Sequence of chain 1.B:
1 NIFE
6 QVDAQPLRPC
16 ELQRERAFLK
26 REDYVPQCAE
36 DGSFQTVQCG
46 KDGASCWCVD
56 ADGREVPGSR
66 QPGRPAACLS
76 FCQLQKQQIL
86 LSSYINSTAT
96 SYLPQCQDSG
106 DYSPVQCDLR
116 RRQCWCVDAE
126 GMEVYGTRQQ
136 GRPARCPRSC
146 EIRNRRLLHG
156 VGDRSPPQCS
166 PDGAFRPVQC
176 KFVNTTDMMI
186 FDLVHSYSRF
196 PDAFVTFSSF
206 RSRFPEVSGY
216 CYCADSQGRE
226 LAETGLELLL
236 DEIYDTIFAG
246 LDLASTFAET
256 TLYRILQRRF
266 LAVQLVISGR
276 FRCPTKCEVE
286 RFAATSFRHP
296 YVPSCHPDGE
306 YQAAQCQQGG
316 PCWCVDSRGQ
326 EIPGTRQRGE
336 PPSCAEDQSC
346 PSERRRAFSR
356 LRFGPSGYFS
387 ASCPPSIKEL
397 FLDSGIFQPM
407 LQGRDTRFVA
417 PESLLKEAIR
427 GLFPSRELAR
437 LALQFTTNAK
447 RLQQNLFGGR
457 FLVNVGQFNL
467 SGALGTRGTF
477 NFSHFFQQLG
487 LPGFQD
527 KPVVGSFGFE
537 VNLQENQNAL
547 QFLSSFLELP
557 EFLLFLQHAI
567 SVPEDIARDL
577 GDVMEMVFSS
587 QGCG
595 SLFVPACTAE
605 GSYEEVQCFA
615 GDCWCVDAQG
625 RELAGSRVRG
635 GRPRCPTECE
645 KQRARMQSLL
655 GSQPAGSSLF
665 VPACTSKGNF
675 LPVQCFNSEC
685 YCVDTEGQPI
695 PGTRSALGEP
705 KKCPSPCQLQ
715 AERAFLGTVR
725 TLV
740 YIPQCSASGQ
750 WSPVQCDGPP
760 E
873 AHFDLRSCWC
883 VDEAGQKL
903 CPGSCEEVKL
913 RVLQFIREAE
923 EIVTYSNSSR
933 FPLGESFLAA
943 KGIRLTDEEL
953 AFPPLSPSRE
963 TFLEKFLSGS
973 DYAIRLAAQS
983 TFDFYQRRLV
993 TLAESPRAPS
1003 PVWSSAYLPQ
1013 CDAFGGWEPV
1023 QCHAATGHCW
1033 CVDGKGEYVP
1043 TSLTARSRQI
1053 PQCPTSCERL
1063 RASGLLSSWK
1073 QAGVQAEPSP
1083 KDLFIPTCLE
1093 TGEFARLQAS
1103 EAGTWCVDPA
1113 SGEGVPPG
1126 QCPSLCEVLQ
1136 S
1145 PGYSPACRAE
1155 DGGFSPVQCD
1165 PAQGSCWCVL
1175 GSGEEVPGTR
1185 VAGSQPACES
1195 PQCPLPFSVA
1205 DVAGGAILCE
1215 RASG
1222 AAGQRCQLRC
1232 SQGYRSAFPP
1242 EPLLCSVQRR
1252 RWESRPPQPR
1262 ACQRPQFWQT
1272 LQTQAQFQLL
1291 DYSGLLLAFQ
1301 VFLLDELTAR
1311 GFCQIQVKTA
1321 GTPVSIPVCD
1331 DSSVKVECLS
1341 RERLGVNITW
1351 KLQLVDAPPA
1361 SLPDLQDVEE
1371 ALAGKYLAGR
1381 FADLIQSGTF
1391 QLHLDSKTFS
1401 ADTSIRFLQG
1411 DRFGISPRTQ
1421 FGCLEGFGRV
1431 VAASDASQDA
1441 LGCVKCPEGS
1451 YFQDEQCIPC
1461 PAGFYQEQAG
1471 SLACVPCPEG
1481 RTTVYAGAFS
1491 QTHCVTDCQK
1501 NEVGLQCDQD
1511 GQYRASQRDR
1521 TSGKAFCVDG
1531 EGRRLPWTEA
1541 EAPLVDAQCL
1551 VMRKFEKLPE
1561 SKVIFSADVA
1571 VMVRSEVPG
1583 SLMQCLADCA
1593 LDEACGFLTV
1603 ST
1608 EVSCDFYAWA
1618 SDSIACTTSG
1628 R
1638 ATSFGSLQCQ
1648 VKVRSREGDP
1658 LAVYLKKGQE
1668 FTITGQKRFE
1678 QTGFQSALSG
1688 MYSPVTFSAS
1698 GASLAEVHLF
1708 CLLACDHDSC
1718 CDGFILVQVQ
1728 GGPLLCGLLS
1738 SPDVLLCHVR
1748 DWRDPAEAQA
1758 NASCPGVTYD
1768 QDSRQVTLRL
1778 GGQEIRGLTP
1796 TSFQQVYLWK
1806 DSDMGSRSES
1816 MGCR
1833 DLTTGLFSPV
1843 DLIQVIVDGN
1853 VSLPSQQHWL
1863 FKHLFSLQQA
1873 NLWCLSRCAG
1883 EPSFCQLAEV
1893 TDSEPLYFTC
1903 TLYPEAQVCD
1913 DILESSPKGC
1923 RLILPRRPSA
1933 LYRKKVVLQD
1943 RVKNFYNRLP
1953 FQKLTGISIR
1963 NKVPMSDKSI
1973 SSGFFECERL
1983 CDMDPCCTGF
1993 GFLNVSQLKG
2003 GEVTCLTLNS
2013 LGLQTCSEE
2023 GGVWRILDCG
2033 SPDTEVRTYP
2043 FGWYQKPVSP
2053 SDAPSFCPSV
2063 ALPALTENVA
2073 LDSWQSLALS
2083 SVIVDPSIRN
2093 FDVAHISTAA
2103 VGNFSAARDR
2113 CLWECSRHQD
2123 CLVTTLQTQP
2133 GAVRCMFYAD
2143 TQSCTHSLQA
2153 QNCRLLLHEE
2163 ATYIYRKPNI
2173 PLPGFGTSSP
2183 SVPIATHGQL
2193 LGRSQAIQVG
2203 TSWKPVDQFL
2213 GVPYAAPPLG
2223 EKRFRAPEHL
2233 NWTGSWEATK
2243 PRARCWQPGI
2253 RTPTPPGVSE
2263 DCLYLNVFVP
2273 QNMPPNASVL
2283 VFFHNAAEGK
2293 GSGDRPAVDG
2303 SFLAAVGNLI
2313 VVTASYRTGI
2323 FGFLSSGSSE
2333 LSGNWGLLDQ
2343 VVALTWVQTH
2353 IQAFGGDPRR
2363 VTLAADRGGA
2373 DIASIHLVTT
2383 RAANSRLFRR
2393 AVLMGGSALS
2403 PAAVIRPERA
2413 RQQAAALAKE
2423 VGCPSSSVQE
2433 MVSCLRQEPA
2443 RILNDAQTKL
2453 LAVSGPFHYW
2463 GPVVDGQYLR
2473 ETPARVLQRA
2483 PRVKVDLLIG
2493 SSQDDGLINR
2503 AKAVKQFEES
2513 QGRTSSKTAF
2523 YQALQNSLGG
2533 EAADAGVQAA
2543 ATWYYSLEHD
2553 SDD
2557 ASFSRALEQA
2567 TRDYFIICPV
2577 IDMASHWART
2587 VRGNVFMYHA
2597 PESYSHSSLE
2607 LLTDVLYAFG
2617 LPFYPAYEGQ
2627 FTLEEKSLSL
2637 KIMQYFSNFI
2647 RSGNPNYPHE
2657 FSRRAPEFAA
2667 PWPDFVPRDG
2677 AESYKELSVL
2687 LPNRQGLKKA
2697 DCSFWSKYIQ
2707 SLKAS

Binding-site contacts:
Ligand atom O5 contacts residue ASN1852 of chain 1.B at 2.5 Å (h-bond).
Ligand atom C8 contacts residue ASN1852 of chain 1.B at 4.2 Å.
Ligand atom C5 contacts residue ASN1852 of chain 1.B at 3.7 Å.
Ligand atom N2 contacts residue ASN1852 of chain 1.B at 2.7 Å (h-bond).
Ligand atom C2 contacts residue ASN1852 of chain 1.B at 2.5 Å.
Ligand atom C3 contacts residue ASN1852 of chain 1.B at 3.7 Å.
Ligand atom C1 contacts residue ASN1852 of chain 1.B at 1.4 Å.
Ligand atom C4 contacts residue ASN1852 of chain 1.B at 4.3 Å.
Ligand atom O7 contacts residue ASN1852 of chain 1.B at 4.4 Å.
Ligand atom C7 contacts residue ASN1852 of chain 1.B at 3.6 Å.

The protein below binds the small molecule below.
Small molecule (SMILES): CC(=O)N[C@@H]1[C@@H](O)[C@H](O)[C@@H](CO)O[C@H]1O